Binding-site contacts:
Ligand atom O42 contacts residue HIS255 of chain 1.A at 2.9 Å (h-bond).
Ligand atom C23 contacts residue CYS91 of chain 1.A at 3.5 Å (hydrophobic).
Ligand atom C7 contacts residue ILE139 of chain 1.A at 3.5 Å (hydrophobic).
Ligand atom C32 contacts residue CYS91 of chain 1.A at 3.3 Å (hydrophobic).
Ligand atom C15 contacts residue THR98 of chain 1.A at 3.4 Å.
Ligand atom C1 contacts residue LEU136 of chain 1.A at 3.6 Å (hydrophobic).
Ligand atom F25 contacts residue LEU61 of chain 1.A at 3.7 Å.
Ligand atom C33 contacts residue CYS91 of chain 1.A at 3.7 Å (hydrophobic).
Ligand atom S28 contacts residue PHE133 of chain 1.A at 3.7 Å.
Ligand atom N2 contacts residue THR94 of chain 1.A at 3.5 Å (h-bond).
Ligand atom C31 contacts residue CYS91 of chain 1.A at 3.3 Å (hydrophobic).
Ligand atom C40 contacts residue HIS255 of chain 1.A at 3.5 Å.
Ligand atom C1 contacts residue THR94 of chain 1.A at 3.6 Å.
Ligand atom C37 contacts residue ILE169 of chain 1.A at 3.4 Å (hydrophobic).
Ligand atom O13 contacts residue MET34 of chain 1.A at 3.4 Å (h-bond).
Ligand atom C39 contacts residue HIS255 of chain 1.A at 3.2 Å.
Ligand atom C30 contacts residue CYS91 of chain 1.A at 3.2 Å (hydrophobic).
Ligand atom C11 contacts residue MET135 of chain 1.A at 3.3 Å (hydrophobic).
Ligand atom F27 contacts residue LEU61 of chain 1.A at 3.4 Å.
Ligand atom C9 contacts residue ILE139 of chain 1.A at 3.6 Å (hydrophobic).
Ligand atom C3 contacts residue THR94 of chain 1.A at 3.5 Å.
Ligand atom C20 contacts residue ARG90 of chain 1.A at 3.4 Å.
Ligand atom O41 contacts residue GLN92 of chain 1.A at 3.3 Å.
Ligand atom S28 contacts residue ILE132 of chain 1.A at 3.6 Å.
Ligand atom C16 contacts residue CYS91 of chain 1.A at 3.6 Å (hydrophobic).
Ligand atom C8 contacts residue ILE139 of chain 1.A at 3.3 Å (hydrophobic).
Ligand atom F27 contacts residue ARG90 of chain 1.A at 3.5 Å.
Ligand atom C39 contacts residue MET259 of chain 1.A at 3.5 Å (hydrophobic).
Ligand atom C17 contacts residue CYS91 of chain 1.A at 3.4 Å (hydrophobic).
Ligand atom C12 contacts residue MET34 of chain 1.A at 3.4 Å (hydrophobic).
Ligand atom C4 contacts residue THR94 of chain 1.A at 3.7 Å.
Ligand atom F25 contacts residue VAL154 of chain 1.A at 3.3 Å.
Ligand atom F26 contacts residue VAL87 of chain 1.A at 3.4 Å.
Ligand atom C29 contacts residue PHE133 of chain 1.A at 3.7 Å (hydrophobic).
Ligand atom C6 contacts residue LEU136 of chain 1.A at 3.6 Å (hydrophobic).
Ligand atom F26 contacts residue LEU61 of chain 1.A at 3.6 Å.
Ligand atom C22 contacts residue VAL87 of chain 1.A at 3.5 Å (hydrophobic).
Ligand atom C18 contacts residue CYS91 of chain 1.A at 3.6 Å (hydrophobic).
Ligand atom C36 contacts residue LYS173 of chain 1.A at 3.4 Å.
Ligand atom O38 contacts residue CYS91 of chain 1.A at 3.6 Å.

Sequence of chain 1.A:
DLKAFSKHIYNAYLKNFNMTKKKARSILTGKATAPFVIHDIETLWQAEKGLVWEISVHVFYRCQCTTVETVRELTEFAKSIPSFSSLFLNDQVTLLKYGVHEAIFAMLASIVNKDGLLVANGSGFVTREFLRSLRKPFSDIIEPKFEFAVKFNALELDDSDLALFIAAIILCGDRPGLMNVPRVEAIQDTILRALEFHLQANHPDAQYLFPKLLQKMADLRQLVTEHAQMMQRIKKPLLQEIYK

The protein below binds the small molecule below.
Small molecule (SMILES): O=C(O)COc1ccc(Sc2cc(C#CCN3CCOCC3)nc(C#Cc3ccc(C(F)(F)F)cc3)c2)c2c1CCC2